Sequence of chain 1.F:
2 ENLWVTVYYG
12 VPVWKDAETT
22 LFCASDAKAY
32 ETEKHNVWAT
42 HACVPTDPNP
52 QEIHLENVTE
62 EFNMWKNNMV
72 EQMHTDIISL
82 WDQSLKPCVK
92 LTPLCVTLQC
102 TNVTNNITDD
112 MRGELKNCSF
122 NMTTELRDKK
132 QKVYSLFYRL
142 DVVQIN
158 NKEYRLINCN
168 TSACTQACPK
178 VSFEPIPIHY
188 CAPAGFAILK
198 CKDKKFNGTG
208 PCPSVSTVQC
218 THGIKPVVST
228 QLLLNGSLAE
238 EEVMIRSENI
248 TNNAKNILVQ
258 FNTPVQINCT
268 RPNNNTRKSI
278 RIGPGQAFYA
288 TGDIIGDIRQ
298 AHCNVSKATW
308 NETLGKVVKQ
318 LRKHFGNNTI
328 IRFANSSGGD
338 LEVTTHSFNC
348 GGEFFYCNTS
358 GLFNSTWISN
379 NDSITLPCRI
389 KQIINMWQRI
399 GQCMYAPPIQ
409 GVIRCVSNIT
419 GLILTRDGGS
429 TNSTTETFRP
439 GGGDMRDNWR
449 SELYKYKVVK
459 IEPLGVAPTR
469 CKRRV

The small molecule below binds the protein below.
Small molecule (SMILES): CC(=O)N[C@H]1[C@H](O[C@H]2[C@H](O)[C@@H](NC(C)=O)CO[C@@H]2CO)O[C@H](CO)[C@@H](O[C@@H]2O[C@H](CO[C@H]3O[C@H](CO)[C@@H](O)[C@H](O)[C@@H]3O)[C@@H](O)[C@H](O)[C@@H]2O)[C@@H]1O

Binding-site contacts:
Ligand atom N2 contacts residue VAL410 of chain 1.F at 4.4 Å.
Ligand atom C8 contacts residue VAL410 of chain 1.F at 3.9 Å (hydrophobic).
Ligand atom C7 contacts residue VAL410 of chain 1.F at 4.4 Å (hydrophobic).
Ligand atom C2 contacts residue ASN271 of chain 1.F at 2.5 Å.
Ligand atom O7 contacts residue ASN271 of chain 1.F at 4.2 Å.
Ligand atom O5 contacts residue ASN271 of chain 1.F at 2.4 Å (h-bond).
Ligand atom C1 contacts residue ASN271 of chain 1.F at 1.4 Å.
Ligand atom C6 contacts residue ILE292 of chain 1.F at 3.8 Å (hydrophobic).
Ligand atom C7 contacts residue ASN271 of chain 1.F at 3.7 Å.
Ligand atom O5 contacts residue ILE292 of chain 1.F at 4.0 Å.
Ligand atom C4 contacts residue ASN271 of chain 1.F at 4.2 Å.
Ligand atom C3 contacts residue ASN271 of chain 1.F at 3.8 Å.
Ligand atom C5 contacts residue ILE292 of chain 1.F at 4.5 Å (hydrophobic).
Ligand atom C5 contacts residue ASN271 of chain 1.F at 3.7 Å.
Ligand atom O6 contacts residue ILE292 of chain 1.F at 3.6 Å.
Ligand atom N2 contacts residue ASN271 of chain 1.F at 2.9 Å (h-bond).